Sequence of chain 3.A:
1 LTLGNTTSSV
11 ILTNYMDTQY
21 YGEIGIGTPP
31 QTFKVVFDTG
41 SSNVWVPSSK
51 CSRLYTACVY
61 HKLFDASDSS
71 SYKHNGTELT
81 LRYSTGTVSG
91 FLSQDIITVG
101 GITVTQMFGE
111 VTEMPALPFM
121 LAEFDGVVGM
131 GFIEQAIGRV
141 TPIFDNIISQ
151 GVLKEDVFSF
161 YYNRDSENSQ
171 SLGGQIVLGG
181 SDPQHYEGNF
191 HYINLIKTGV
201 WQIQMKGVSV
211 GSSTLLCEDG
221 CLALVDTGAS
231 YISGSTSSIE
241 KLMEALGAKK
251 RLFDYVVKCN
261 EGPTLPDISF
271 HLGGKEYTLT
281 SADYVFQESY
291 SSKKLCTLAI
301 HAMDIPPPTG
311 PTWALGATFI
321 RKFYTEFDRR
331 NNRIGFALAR

Binding-site contacts:
Ligand atom C7 contacts residue ASN75 of chain 3.A at 3.5 Å.
Ligand atom C5 contacts residue MET107 of chain 3.A at 4.2 Å (hydrophobic).
Ligand atom C8 contacts residue ASN75 of chain 3.A at 3.3 Å.
Ligand atom C5 contacts residue ASN75 of chain 3.A at 3.6 Å.
Ligand atom O5 contacts residue MET107 of chain 3.A at 3.5 Å.
Ligand atom C1 contacts residue THR77 of chain 3.A at 4.2 Å.
Ligand atom N2 contacts residue THR77 of chain 3.A at 4.1 Å.
Ligand atom O5 contacts residue ASN75 of chain 3.A at 2.3 Å (h-bond).
Ligand atom N2 contacts residue ASN75 of chain 3.A at 3.1 Å (h-bond).
Ligand atom O7 contacts residue HIS74 of chain 3.A at 4.2 Å.
Ligand atom O7 contacts residue ASN75 of chain 3.A at 3.5 Å (h-bond).
Ligand atom C1 contacts residue ASN75 of chain 3.A at 1.5 Å.
Ligand atom C2 contacts residue ASN75 of chain 3.A at 2.7 Å.
Ligand atom C6 contacts residue MET107 of chain 3.A at 4.2 Å (hydrophobic).
Ligand atom C3 contacts residue ASN75 of chain 3.A at 4.0 Å.
Ligand atom C1 contacts residue MET107 of chain 3.A at 4.3 Å (hydrophobic).
Ligand atom C4 contacts residue ASN75 of chain 3.A at 4.4 Å.

This protein binds this small molecule.
Small molecule (SMILES): CC(=O)N[C@@H]1[C@@H](O)[C@H](O)[C@@H](CO)O[C@H]1O